Binding-site contacts:
Ligand atom C1 contacts residue THR383 of chain 1.E at 3.9 Å.
Ligand atom C5 contacts residue THR383 of chain 1.E at 3.9 Å.
Ligand atom N2 contacts residue ASN301 of chain 1.E at 3.0 Å (h-bond).
Ligand atom C4 contacts residue ASN301 of chain 1.E at 4.2 Å.
Ligand atom O5 contacts residue SER381 of chain 1.E at 3.6 Å.
Ligand atom C1 contacts residue HIS299 of chain 1.E at 4.4 Å.
Ligand atom C7 contacts residue HIS299 of chain 1.E at 4.3 Å.
Ligand atom C8 contacts residue ASN265 of chain 1.E at 4.3 Å.
Ligand atom C7 contacts residue THR267 of chain 1.E at 4.3 Å.
Ligand atom C5 contacts residue ASN301 of chain 1.E at 3.7 Å.
Ligand atom C3 contacts residue ASN301 of chain 1.E at 3.8 Å.
Ligand atom C7 contacts residue ASN301 of chain 1.E at 3.4 Å.
Ligand atom C6 contacts residue THR383 of chain 1.E at 4.0 Å.
Ligand atom O6 contacts residue SER381 of chain 1.E at 3.9 Å.
Ligand atom O5 contacts residue THR383 of chain 1.E at 3.3 Å.
Ligand atom O7 contacts residue ASN301 of chain 1.E at 3.4 Å (h-bond).
Ligand atom C1 contacts residue SER381 of chain 1.E at 4.4 Å.
Ligand atom O7 contacts residue THR267 of chain 1.E at 3.5 Å.
Ligand atom C8 contacts residue ARG412 of chain 1.E at 3.7 Å.
Ligand atom C3 contacts residue HIS299 of chain 1.E at 4.5 Å.
Ligand atom C1 contacts residue ASN301 of chain 1.E at 1.4 Å.
Ligand atom O5 contacts residue ASN301 of chain 1.E at 2.3 Å (h-bond).
Ligand atom O7 contacts residue HIS299 of chain 1.E at 3.2 Å (h-bond).
Ligand atom C2 contacts residue ASN301 of chain 1.E at 2.5 Å.
Ligand atom C8 contacts residue THR267 of chain 1.E at 4.2 Å.

A small-molecule ligand and the protein it binds are described below.
Small molecule (SMILES): CC(=O)N[C@H]1[C@H](O[C@H]2[C@H](O)[C@@H](NC(C)=O)CO[C@@H]2CO)O[C@H](CO)[C@@H](O[C@@H]2O[C@H](CO)[C@@H](O)[C@H](O)[C@@H]2O)[C@@H]1O

Sequence of chain 1.E:
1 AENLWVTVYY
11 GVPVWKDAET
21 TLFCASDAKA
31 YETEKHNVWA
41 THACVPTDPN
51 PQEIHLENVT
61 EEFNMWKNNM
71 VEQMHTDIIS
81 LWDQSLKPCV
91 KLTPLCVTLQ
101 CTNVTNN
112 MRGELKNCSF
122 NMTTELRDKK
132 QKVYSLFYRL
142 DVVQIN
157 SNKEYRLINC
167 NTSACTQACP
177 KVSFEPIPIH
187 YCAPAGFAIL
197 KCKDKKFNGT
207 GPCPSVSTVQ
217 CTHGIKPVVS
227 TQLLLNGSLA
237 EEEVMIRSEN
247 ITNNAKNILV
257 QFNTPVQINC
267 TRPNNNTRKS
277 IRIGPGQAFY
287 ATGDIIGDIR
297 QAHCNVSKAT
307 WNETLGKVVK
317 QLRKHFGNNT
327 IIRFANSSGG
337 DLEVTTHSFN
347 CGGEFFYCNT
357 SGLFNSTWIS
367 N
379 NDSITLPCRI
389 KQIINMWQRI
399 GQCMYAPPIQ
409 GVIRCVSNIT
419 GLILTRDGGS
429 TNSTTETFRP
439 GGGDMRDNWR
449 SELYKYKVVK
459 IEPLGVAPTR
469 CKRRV